Sequence of chain 2.A:
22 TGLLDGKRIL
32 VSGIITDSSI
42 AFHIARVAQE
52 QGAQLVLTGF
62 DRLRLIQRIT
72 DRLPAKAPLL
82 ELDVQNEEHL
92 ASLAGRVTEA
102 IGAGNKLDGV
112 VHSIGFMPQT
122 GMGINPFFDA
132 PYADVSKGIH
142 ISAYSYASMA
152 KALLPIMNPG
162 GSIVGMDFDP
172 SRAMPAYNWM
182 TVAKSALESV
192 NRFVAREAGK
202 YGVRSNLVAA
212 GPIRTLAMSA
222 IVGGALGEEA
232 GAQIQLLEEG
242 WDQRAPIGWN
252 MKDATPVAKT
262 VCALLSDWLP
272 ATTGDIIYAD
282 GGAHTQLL

The protein below binds the small molecule below.
Small molecule (SMILES): CCCCCCc1ccc(Oc2ccc(Oc3cccc(O)n3)cc2)c(O)c1

Binding-site contacts:
Ligand atom CAA contacts residue ALA177 of chain 2.A at 3.8 Å (hydrophobic).
Ligand atom NAS contacts residue MET123 of chain 2.A at 3.5 Å.
Ligand atom CAG contacts residue ALA218 of chain 2.A at 3.6 Å (hydrophobic).
Ligand atom CAK contacts residue MET219 of chain 2.A at 3.8 Å (hydrophobic).
Ligand atom CBA contacts residue NAD1 of chain 2.B at 3.3 Å.
Ligand atom CAA contacts residue ILE222 of chain 2.A at 3.7 Å (hydrophobic).
Ligand atom CAY contacts residue ALA218 of chain 2.A at 3.3 Å (hydrophobic).
Ligand atom OAB contacts residue GLN120 of chain 2.A at 3.3 Å (h-bond).
Ligand atom CAA contacts residue TYR178 of chain 2.A at 3.7 Å (hydrophobic).
Ligand atom OAC contacts residue NAD1 of chain 2.B at 2.4 Å (h-bond).
Ligand atom OAC contacts residue TYR178 of chain 2.A at 2.6 Å (h-bond).
Ligand atom OAU contacts residue ALA218 of chain 2.A at 3.6 Å.
Ligand atom CAM contacts residue TYR178 of chain 2.A at 3.4 Å (hydrophobic).
Ligand atom CAW contacts residue NAD1 of chain 2.B at 3.5 Å.
Ligand atom CAJ contacts residue ALA218 of chain 2.A at 3.8 Å (hydrophobic).
Ligand atom OAB contacts residue PHE117 of chain 2.A at 3.3 Å.
Ligand atom CAK contacts residue NAD1 of chain 2.B at 3.4 Å.
Ligand atom CAI contacts residue NAD1 of chain 2.B at 3.5 Å.
Ligand atom CAF contacts residue MET219 of chain 2.A at 3.7 Å (hydrophobic).
Ligand atom CBB contacts residue PHE117 of chain 2.A at 3.5 Å (hydrophobic).
Ligand atom CAM contacts residue NAD1 of chain 2.B at 3.6 Å.
Ligand atom OAB contacts residue MET118 of chain 2.A at 2.6 Å (h-bond).
Ligand atom CAA contacts residue PRO176 of chain 2.A at 3.6 Å (hydrophobic).
Ligand atom CBB contacts residue MET118 of chain 2.A at 3.2 Å (hydrophobic).
Ligand atom CAR contacts residue NAD1 of chain 2.B at 3.7 Å.
Ligand atom CAV contacts residue NAD1 of chain 2.B at 3.5 Å.
Ligand atom NAS contacts residue PHE117 of chain 2.A at 3.5 Å.
Ligand atom CAY contacts residue NAD1 of chain 2.B at 3.4 Å.
Ligand atom OAT contacts residue MET118 of chain 2.A at 3.4 Å (h-bond).
Ligand atom OAC contacts residue LYS185 of chain 2.A at 3.8 Å.
Ligand atom CAI contacts residue ALA218 of chain 2.A at 3.2 Å (hydrophobic).
Ligand atom CAM contacts residue PHE169 of chain 2.A at 3.8 Å (hydrophobic).
Ligand atom NAS contacts residue MET118 of chain 2.A at 3.1 Å (h-bond).
Ligand atom OAU contacts residue NAD1 of chain 2.B at 3.0 Å.
Ligand atom CAH contacts residue MET123 of chain 2.A at 3.8 Å (hydrophobic).
Ligand atom CAG contacts residue GLY116 of chain 2.A at 3.4 Å.
Ligand atom CAF contacts residue NAD1 of chain 2.B at 3.2 Å.
Ligand atom OAT contacts residue PHE117 of chain 2.A at 3.1 Å.
Ligand atom OAT contacts residue GLY116 of chain 2.A at 3.8 Å.
Ligand atom CAW contacts residue TYR178 of chain 2.A at 3.4 Å (hydrophobic).